Sequence of chain 6.A:
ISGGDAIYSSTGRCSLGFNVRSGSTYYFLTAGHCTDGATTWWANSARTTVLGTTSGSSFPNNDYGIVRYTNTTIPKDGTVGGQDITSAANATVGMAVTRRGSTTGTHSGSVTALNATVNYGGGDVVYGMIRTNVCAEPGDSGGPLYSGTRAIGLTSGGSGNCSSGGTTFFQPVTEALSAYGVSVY

This small molecule binds to this protein.
Small molecule (SMILES): N[C@@H](Cc1ccc(O)cc1)C(=O)O

Binding-site contacts:
Ligand atom O contacts residue GLY139 of chain 6.A at 2.8 Å (h-bond).
Ligand atom C contacts residue LEU1 of chain 6.J at 0.0 Å (hydrophobic).
Ligand atom CD1 contacts residue LEU1 of chain 6.J at 1.8 Å (hydrophobic).
Ligand atom CE2 contacts residue ALA136 of chain 6.A at 3.5 Å (hydrophobic).
Ligand atom CB contacts residue SER141 of chain 6.A at 2.5 Å.
Ligand atom CB contacts residue GLU137 of chain 6.A at 3.9 Å.
Ligand atom CZ contacts residue GLY158 of chain 6.A at 3.8 Å.
Ligand atom CD2 contacts residue LEU1 of chain 6.J at 0.7 Å (hydrophobic).
Ligand atom CD1 contacts residue PRO138 of chain 6.A at 3.5 Å (hydrophobic).
Ligand atom CA contacts residue LEU1 of chain 6.J at 0.1 Å (hydrophobic).
Ligand atom C contacts residue SER141 of chain 6.A at 1.6 Å.
Ligand atom OXT contacts residue SER141 of chain 6.A at 2.3 Å (h-bond).
Ligand atom CB contacts residue LEU1 of chain 6.J at 0.8 Å (hydrophobic).
Ligand atom CD1 contacts residue GLU137 of chain 6.A at 3.6 Å.
Ligand atom OH contacts residue GLY160 of chain 6.A at 3.0 Å (h-bond).
Ligand atom O contacts residue ASP140 of chain 6.A at 3.8 Å.
Ligand atom OXT contacts residue HIS33 of chain 6.A at 2.7 Å (h-bond).
Ligand atom CE2 contacts residue LEU1 of chain 6.J at 1.3 Å (hydrophobic).
Ligand atom OH contacts residue SER159 of chain 6.A at 3.3 Å.
Ligand atom N contacts residue LEU1 of chain 6.J at 0.0 Å (h-bond).
Ligand atom C contacts residue HIS33 of chain 6.A at 3.7 Å.
Ligand atom CA contacts residue PRO138 of chain 6.A at 3.8 Å (hydrophobic).
Ligand atom O contacts residue PRO138 of chain 6.A at 3.7 Å.
Ligand atom N contacts residue SER141 of chain 6.A at 3.0 Å (h-bond).
Ligand atom CZ contacts residue LEU1 of chain 6.J at 2.0 Å (hydrophobic).
Ligand atom OH contacts residue GLY158 of chain 6.A at 3.5 Å.
Ligand atom CD2 contacts residue ALA136 of chain 6.A at 3.5 Å (hydrophobic).
Ligand atom CA contacts residue GOL1 of chain 6.O at 3.7 Å.
Ligand atom CG contacts residue LEU1 of chain 6.J at 1.0 Å (hydrophobic).
Ligand atom OH contacts residue ALA136 of chain 6.A at 3.2 Å (h-bond).
Ligand atom OH contacts residue LEU1 of chain 6.J at 3.4 Å.
Ligand atom O contacts residue LEU1 of chain 6.J at 0.0 Å (h-bond).
Ligand atom CE1 contacts residue LEU1 of chain 6.J at 2.1 Å (hydrophobic).
Ligand atom O contacts residue SER141 of chain 6.A at 2.5 Å (h-bond).
Ligand atom CD2 contacts residue GLY157 of chain 6.A at 3.8 Å.
Ligand atom N contacts residue GOL1 of chain 6.O at 2.4 Å (h-bond).
Ligand atom CA contacts residue SER141 of chain 6.A at 2.4 Å.
Ligand atom CE2 contacts residue GLY158 of chain 6.A at 3.7 Å.
Ligand atom CZ contacts residue ALA136 of chain 6.A at 3.2 Å (hydrophobic).
Ligand atom OXT contacts residue LEU1 of chain 6.J at 0.0 Å (h-bond).